The small molecule below binds the protein below.
Small molecule (SMILES): CC(=O)N[C@H]1[C@H](O[C@H]2[C@H](O)[C@@H](NC(C)=O)CO[C@@H]2CO)O[C@H](CO)[C@@H](O)[C@@H]1O

Binding-site contacts:
Ligand atom C6 contacts residue MET151 of chain 34.C at 4.5 Å (hydrophobic).
Ligand atom O5 contacts residue ASN154 of chain 34.C at 4.0 Å.
Ligand atom C7 contacts residue THR156 of chain 34.C at 3.9 Å.
Ligand atom C8 contacts residue ASN154 of chain 34.C at 3.6 Å.
Ligand atom N2 contacts residue ASN154 of chain 34.C at 3.8 Å.
Ligand atom O6 contacts residue MET151 of chain 34.C at 3.4 Å.
Ligand atom C1 contacts residue ASN154 of chain 34.C at 3.4 Å.
Ligand atom C2 contacts residue ASN154 of chain 34.C at 3.5 Å.
Ligand atom N2 contacts residue THR156 of chain 34.C at 3.6 Å (h-bond).
Ligand atom O7 contacts residue ASN154 of chain 34.C at 2.6 Å (h-bond).
Ligand atom C1 contacts residue THR156 of chain 34.C at 3.6 Å.
Ligand atom C8 contacts residue THR156 of chain 34.C at 4.0 Å.
Ligand atom C2 contacts residue THR156 of chain 34.C at 4.2 Å.
Ligand atom C7 contacts residue ASN154 of chain 34.C at 3.3 Å.

Sequence of chain 34.C:
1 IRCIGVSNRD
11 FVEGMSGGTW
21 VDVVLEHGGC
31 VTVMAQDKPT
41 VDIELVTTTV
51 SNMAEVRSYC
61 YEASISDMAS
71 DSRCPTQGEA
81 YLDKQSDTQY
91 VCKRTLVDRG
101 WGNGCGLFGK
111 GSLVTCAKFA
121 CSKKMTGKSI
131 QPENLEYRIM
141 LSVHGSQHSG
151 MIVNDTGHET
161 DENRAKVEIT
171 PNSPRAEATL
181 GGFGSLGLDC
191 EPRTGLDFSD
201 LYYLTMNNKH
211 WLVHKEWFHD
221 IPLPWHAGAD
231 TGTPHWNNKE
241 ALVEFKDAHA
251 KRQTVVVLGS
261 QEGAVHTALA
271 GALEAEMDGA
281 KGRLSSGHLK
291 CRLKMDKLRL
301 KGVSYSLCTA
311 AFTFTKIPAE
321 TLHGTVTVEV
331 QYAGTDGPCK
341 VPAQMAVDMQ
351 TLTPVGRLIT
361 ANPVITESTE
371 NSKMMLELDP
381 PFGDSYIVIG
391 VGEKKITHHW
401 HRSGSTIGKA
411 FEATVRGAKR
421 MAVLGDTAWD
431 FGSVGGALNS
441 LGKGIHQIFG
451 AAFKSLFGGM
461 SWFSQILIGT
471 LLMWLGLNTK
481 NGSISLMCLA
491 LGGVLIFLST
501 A